Sequence of chain 2.A:
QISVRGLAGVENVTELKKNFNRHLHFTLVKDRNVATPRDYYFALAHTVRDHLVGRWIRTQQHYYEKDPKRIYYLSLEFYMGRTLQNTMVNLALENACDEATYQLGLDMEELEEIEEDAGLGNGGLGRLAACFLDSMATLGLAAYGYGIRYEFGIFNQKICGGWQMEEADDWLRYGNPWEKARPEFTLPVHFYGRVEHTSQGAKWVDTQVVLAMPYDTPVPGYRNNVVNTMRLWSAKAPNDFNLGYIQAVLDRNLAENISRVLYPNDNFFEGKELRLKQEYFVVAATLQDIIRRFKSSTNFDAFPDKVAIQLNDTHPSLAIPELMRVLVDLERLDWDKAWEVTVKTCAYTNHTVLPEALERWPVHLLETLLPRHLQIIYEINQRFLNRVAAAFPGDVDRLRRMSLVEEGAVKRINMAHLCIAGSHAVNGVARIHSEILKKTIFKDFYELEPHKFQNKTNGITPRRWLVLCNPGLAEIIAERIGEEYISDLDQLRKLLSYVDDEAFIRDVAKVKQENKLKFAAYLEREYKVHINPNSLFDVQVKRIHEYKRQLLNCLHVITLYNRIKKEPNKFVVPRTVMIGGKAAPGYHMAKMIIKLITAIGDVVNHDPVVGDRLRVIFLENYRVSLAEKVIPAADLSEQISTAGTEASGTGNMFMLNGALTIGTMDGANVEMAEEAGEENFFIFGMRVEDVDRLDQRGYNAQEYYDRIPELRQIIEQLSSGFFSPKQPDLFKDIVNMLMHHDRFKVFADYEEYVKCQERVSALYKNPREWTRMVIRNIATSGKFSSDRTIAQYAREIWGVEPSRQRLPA

The protein below binds the small molecule below.
Small molecule (SMILES): O=c1[nH]c(=O)n([C@@H]2O[C@H](CO)[C@@H](O)[C@H](O)[C@H]2O)cc1C(F)(F)F

Binding-site contacts:
Ligand atom O4 contacts residue SER674 of chain 2.A at 3.7 Å.
Ligand atom O2A contacts residue GLY135 of chain 2.A at 3.3 Å (h-bond).
Ligand atom O2 contacts residue ASN284 of chain 2.A at 3.5 Å (h-bond).
Ligand atom F2 contacts residue ASP339 of chain 2.A at 3.6 Å.
Ligand atom O6 contacts residue HIS377 of chain 2.A at 2.9 Å (h-bond).
Ligand atom O3 contacts residue SER674 of chain 2.A at 2.9 Å (h-bond).
Ligand atom C2A contacts residue LEU136 of chain 2.A at 3.5 Å (hydrophobic).
Ligand atom F1 contacts residue ALA383 of chain 2.A at 3.6 Å.
Ligand atom O4A contacts residue ASN284 of chain 2.A at 2.9 Å (h-bond).
Ligand atom O5 contacts residue LEU136 of chain 2.A at 3.6 Å (h-bond).
Ligand atom F3 contacts residue HIS377 of chain 2.A at 3.1 Å.
Ligand atom C6A contacts residue HIS377 of chain 2.A at 3.6 Å.
Ligand atom O4 contacts residue ASN484 of chain 2.A at 3.5 Å (h-bond).
Ligand atom F2 contacts residue LEU136 of chain 2.A at 3.8 Å.
Ligand atom C6 contacts residue HIS377 of chain 2.A at 3.2 Å.
Ligand atom N3 contacts residue ASP283 of chain 2.A at 2.7 Å (salt-bridge).
Ligand atom O3 contacts residue ALA673 of chain 2.A at 3.3 Å (h-bond).
Ligand atom O2A contacts residue LEU136 of chain 2.A at 3.2 Å (h-bond).
Ligand atom N1 contacts residue LEU136 of chain 2.A at 3.6 Å.
Ligand atom F1 contacts residue ASN284 of chain 2.A at 3.4 Å.
Ligand atom N3 contacts residue ASN284 of chain 2.A at 3.5 Å (h-bond).
Ligand atom O3 contacts residue GLU672 of chain 2.A at 2.7 Å (salt-bridge).
Ligand atom C5A contacts residue ASN284 of chain 2.A at 3.8 Å.
Ligand atom F3 contacts residue ASP339 of chain 2.A at 3.4 Å.
Ligand atom O2 contacts residue TYR573 of chain 2.A at 3.3 Å (h-bond).
Ligand atom C4A contacts residue ASN284 of chain 2.A at 3.5 Å.
Ligand atom C2A contacts residue ASP283 of chain 2.A at 3.5 Å.
Ligand atom O2A contacts residue ASP283 of chain 2.A at 3.2 Å (salt-bridge).
Ligand atom C2 contacts residue HIS377 of chain 2.A at 3.6 Å.
Ligand atom O5 contacts residue HIS377 of chain 2.A at 3.7 Å.
Ligand atom O6 contacts residue ASN484 of chain 2.A at 2.5 Å (h-bond).
Ligand atom O2 contacts residue GLU672 of chain 2.A at 3.1 Å (salt-bridge).
Ligand atom F3 contacts residue THR378 of chain 2.A at 3.5 Å.
Ligand atom F1 contacts residue THR378 of chain 2.A at 3.6 Å.
Ligand atom O3 contacts residue GLY675 of chain 2.A at 3.1 Å (h-bond).
Ligand atom C2 contacts residue GLU672 of chain 2.A at 3.8 Å.
Ligand atom C2A contacts residue ASN284 of chain 2.A at 3.6 Å.
Ligand atom C6 contacts residue ASN484 of chain 2.A at 3.5 Å.
Ligand atom C3 contacts residue GLU672 of chain 2.A at 3.3 Å.
Ligand atom O4 contacts residue GLY675 of chain 2.A at 2.8 Å (h-bond).